Sequence of chain 1.A:
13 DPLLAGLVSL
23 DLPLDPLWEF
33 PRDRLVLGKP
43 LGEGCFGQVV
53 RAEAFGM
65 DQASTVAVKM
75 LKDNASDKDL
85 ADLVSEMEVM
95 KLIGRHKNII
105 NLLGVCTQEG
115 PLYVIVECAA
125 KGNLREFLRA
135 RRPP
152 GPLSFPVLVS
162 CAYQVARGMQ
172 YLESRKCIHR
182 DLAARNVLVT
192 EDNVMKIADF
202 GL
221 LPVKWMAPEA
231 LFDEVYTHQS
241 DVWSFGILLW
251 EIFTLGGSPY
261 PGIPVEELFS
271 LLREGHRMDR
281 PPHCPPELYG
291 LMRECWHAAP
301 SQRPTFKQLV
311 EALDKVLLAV

Binding-site contacts:
Ligand atom C10 contacts residue LEU189 of chain 1.A at 3.8 Å (hydrophobic).
Ligand atom N04 contacts residue LEU43 of chain 1.A at 3.8 Å.
Ligand atom N02 contacts residue CYS122 of chain 1.A at 3.7 Å.
Ligand atom C20 contacts residue GLU130 of chain 1.A at 3.8 Å.
Ligand atom N02 contacts residue ALA123 of chain 1.A at 2.8 Å (h-bond).
Ligand atom C40 contacts residue PHE48 of chain 1.A at 3.8 Å (hydrophobic).
Ligand atom O35 contacts residue PHE201 of chain 1.A at 3.7 Å.
Ligand atom C01 contacts residue LEU189 of chain 1.A at 3.5 Å (hydrophobic).
Ligand atom C12 contacts residue ALA123 of chain 1.A at 3.2 Å (hydrophobic).
Ligand atom O32 contacts residue LYS73 of chain 1.A at 3.4 Å.
Ligand atom C28 contacts residue GLU90 of chain 1.A at 3.6 Å.
Ligand atom N43 contacts residue CYS47 of chain 1.A at 3.5 Å (h-bond).
Ligand atom C01 contacts residue ALA123 of chain 1.A at 3.4 Å (hydrophobic).
Ligand atom C46 contacts residue CYS47 of chain 1.A at 1.6 Å (hydrophobic).
Ligand atom C38 contacts residue LEU43 of chain 1.A at 3.7 Å (hydrophobic).
Ligand atom C12 contacts residue LEU43 of chain 1.A at 3.8 Å (hydrophobic).
Ligand atom C13 contacts residue ALA123 of chain 1.A at 3.2 Å (hydrophobic).
Ligand atom C34 contacts residue VAL118 of chain 1.A at 3.7 Å (hydrophobic).
Ligand atom O35 contacts residue VAL51 of chain 1.A at 3.6 Å.
Ligand atom C34 contacts residue VAL120 of chain 1.A at 3.8 Å (hydrophobic).
Ligand atom O47 contacts residue GLU45 of chain 1.A at 2.4 Å.
Ligand atom C13 contacts residue GLY126 of chain 1.A at 3.8 Å.
Ligand atom C26 contacts residue VAL120 of chain 1.A at 3.7 Å (hydrophobic).
Ligand atom O31 contacts residue ALA199 of chain 1.A at 3.6 Å.
Ligand atom N11 contacts residue ALA123 of chain 1.A at 2.7 Å (h-bond).
Ligand atom O31 contacts residue ASP200 of chain 1.A at 3.4 Å (salt-bridge).
Ligand atom C34 contacts residue MET94 of chain 1.A at 3.6 Å (hydrophobic).
Ligand atom C45 contacts residue GLU45 of chain 1.A at 3.3 Å.
Ligand atom C13 contacts residue LEU43 of chain 1.A at 3.8 Å (hydrophobic).
Ligand atom C44 contacts residue CYS47 of chain 1.A at 2.7 Å (hydrophobic).
Ligand atom C05 contacts residue LEU189 of chain 1.A at 3.8 Å (hydrophobic).
Ligand atom C01 contacts residue GLU121 of chain 1.A at 3.2 Å.
Ligand atom C13 contacts residue ALA124 of chain 1.A at 3.8 Å (hydrophobic).
Ligand atom C03 contacts residue ALA123 of chain 1.A at 3.6 Å (hydrophobic).
Ligand atom C33 contacts residue ASP200 of chain 1.A at 3.6 Å.
Ligand atom C45 contacts residue CYS47 of chain 1.A at 2.5 Å (hydrophobic).
Ligand atom C44 contacts residue GLU45 of chain 1.A at 3.2 Å.
Ligand atom N43 contacts residue PHE48 of chain 1.A at 3.5 Å.
Ligand atom C06 contacts residue LEU189 of chain 1.A at 3.4 Å (hydrophobic).
Ligand atom O47 contacts residue CYS47 of chain 1.A at 2.9 Å (h-bond).

The small molecule below binds the protein below.
Small molecule (SMILES): CCC(=O)Nc1ccc(CN2C(=O)N(c3cc(OC)cc(OC)c3)Cc3cnc(Nc4ccc(N5CCN(C)CC5)cc4)nc32)cc1